Binding-site contacts:
Ligand atom N2 contacts residue ASN157 of chain 1.D at 2.9 Å (h-bond).
Ligand atom C7 contacts residue THR133 of chain 1.D at 4.4 Å.
Ligand atom C8 contacts residue SER155 of chain 1.D at 4.1 Å.
Ligand atom C3 contacts residue ASN157 of chain 1.D at 3.8 Å.
Ligand atom C1 contacts residue ASN157 of chain 1.D at 1.4 Å.
Ligand atom C8 contacts residue THR133 of chain 1.D at 3.2 Å.
Ligand atom C2 contacts residue ASN157 of chain 1.D at 2.5 Å.
Ligand atom C8 contacts residue PHE156 of chain 1.D at 4.5 Å (hydrophobic).
Ligand atom C7 contacts residue ASN157 of chain 1.D at 3.2 Å.
Ligand atom O5 contacts residue ASN157 of chain 1.D at 2.4 Å (h-bond).
Ligand atom C4 contacts residue ASN157 of chain 1.D at 4.2 Å.
Ligand atom C8 contacts residue ASN157 of chain 1.D at 4.0 Å.
Ligand atom O7 contacts residue ASN157 of chain 1.D at 3.6 Å (h-bond).
Ligand atom C5 contacts residue ASN157 of chain 1.D at 3.7 Å.

This protein binds this small molecule.
Small molecule (SMILES): CC(=O)N[C@H]1[C@H](O[C@H]2[C@H](O)[C@@H](NC(C)=O)CO[C@@H]2CO)O[C@H](CO)[C@@H](O)[C@@H]1O

Sequence of chain 1.D:
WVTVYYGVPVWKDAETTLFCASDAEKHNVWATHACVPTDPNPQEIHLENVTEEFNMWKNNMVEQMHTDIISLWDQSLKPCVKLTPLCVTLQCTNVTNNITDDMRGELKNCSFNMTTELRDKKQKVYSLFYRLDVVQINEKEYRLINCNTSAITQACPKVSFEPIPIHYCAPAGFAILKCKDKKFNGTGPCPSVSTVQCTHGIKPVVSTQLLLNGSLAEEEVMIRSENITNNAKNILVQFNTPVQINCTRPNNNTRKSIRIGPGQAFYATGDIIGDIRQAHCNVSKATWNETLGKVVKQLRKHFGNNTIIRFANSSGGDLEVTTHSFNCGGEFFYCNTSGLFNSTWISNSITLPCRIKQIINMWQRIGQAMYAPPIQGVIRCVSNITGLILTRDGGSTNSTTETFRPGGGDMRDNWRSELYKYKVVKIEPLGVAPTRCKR